Binding-site contacts:
Ligand atom C16 contacts residue GLY234 of chain 2.A at 3.4 Å.
Ligand atom C2 contacts residue ILE153 of chain 2.A at 3.8 Å (hydrophobic).
Ligand atom C4 contacts residue PHE212 of chain 2.A at 3.8 Å (hydrophobic).
Ligand atom F11 contacts residue ALA59 of chain 2.A at 3.5 Å.
Ligand atom O21 contacts residue SER235 of chain 2.A at 3.5 Å (h-bond).
Ligand atom C12 contacts residue LEU100 of chain 2.A at 3.8 Å (hydrophobic).
Ligand atom O14 contacts residue TYR175 of chain 2.A at 2.8 Å (h-bond).
Ligand atom C2 contacts residue LEU100 of chain 2.A at 3.8 Å (hydrophobic).
Ligand atom O7 contacts residue ALA59 of chain 2.A at 3.3 Å.
Ligand atom F9 contacts residue PHE212 of chain 2.A at 3.7 Å.
Ligand atom C4 contacts residue TYR175 of chain 2.A at 3.9 Å (hydrophobic).
Ligand atom C15 contacts residue TYR175 of chain 2.A at 3.2 Å (hydrophobic).
Ligand atom F9 contacts residue ILE153 of chain 2.A at 2.9 Å.
Ligand atom O19 contacts residue PHE212 of chain 2.A at 3.5 Å.
Ligand atom C6 contacts residue ASP60 of chain 2.A at 3.5 Å.
Ligand atom O7 contacts residue ALA129 of chain 2.A at 3.8 Å.
Ligand atom O19 contacts residue SER235 of chain 2.A at 3.9 Å.
Ligand atom C15 contacts residue ILE232 of chain 2.A at 3.8 Å (hydrophobic).
Ligand atom C12 contacts residue GLU49 of chain 2.A at 3.2 Å.
Ligand atom C3 contacts residue LEU100 of chain 2.A at 3.7 Å (hydrophobic).
Ligand atom O14 contacts residue GLU49 of chain 2.A at 2.4 Å (salt-bridge).
Ligand atom C12 contacts residue TYR175 of chain 2.A at 3.3 Å (hydrophobic).
Ligand atom N13 contacts residue TYR175 of chain 2.A at 3.1 Å (h-bond).
Ligand atom C5 contacts residue ASP60 of chain 2.A at 3.5 Å.
Ligand atom O20 contacts residue GLY234 of chain 2.A at 3.9 Å.
Ligand atom O21 contacts residue GLY213 of chain 2.A at 3.8 Å.
Ligand atom C16 contacts residue TYR175 of chain 2.A at 3.9 Å (hydrophobic).
Ligand atom O19 contacts residue GLY213 of chain 2.A at 3.0 Å (h-bond).
Ligand atom O17 contacts residue PHE212 of chain 2.A at 3.6 Å.
Ligand atom P18 contacts residue SER235 of chain 2.A at 3.6 Å.
Ligand atom C3 contacts residue PHE212 of chain 2.A at 3.8 Å (hydrophobic).
Ligand atom C5 contacts residue LEU100 of chain 2.A at 3.8 Å (hydrophobic).
Ligand atom O20 contacts residue SER235 of chain 2.A at 2.6 Å (h-bond).
Ligand atom O21 contacts residue GLY234 of chain 2.A at 3.1 Å (h-bond).
Ligand atom F11 contacts residue PHE212 of chain 2.A at 3.3 Å.
Ligand atom F10 contacts residue PRO17 of chain 2.B at 3.2 Å.
Ligand atom C8 contacts residue ALA59 of chain 2.A at 3.6 Å (hydrophobic).
Ligand atom F10 contacts residue ALA59 of chain 2.A at 3.0 Å.
Ligand atom C4 contacts residue LEU100 of chain 2.A at 3.5 Å (hydrophobic).
Ligand atom C15 contacts residue GLU49 of chain 2.A at 3.9 Å.

Sequence of chain 2.B:
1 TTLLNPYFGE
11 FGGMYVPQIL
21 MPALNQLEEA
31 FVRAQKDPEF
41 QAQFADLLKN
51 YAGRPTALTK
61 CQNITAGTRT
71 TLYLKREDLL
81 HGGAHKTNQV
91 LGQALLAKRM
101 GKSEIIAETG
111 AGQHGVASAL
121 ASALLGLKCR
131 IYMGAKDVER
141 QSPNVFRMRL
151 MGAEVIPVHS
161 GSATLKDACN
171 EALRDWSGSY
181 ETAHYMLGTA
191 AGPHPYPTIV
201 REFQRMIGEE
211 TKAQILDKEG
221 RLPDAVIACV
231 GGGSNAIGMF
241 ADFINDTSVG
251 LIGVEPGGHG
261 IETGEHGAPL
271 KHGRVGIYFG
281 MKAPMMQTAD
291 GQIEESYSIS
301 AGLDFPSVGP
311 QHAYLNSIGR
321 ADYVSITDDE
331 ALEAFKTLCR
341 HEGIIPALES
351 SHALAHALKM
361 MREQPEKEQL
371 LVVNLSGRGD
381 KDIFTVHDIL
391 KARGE

The small molecule below binds the protein below.
Small molecule (SMILES): O=C(NCCOP(=O)(O)O)c1ccc(OC(F)(F)F)cc1

Sequence of chain 2.A:
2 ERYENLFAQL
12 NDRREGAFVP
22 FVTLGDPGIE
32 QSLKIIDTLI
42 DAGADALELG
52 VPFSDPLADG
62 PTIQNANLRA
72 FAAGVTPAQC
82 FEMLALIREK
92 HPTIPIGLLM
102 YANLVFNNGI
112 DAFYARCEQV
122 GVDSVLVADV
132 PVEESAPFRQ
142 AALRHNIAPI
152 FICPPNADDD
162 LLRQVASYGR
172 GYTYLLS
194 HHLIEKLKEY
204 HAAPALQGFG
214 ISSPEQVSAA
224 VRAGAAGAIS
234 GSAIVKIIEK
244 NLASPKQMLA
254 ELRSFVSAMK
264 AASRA